Sequence of chain 1.C:
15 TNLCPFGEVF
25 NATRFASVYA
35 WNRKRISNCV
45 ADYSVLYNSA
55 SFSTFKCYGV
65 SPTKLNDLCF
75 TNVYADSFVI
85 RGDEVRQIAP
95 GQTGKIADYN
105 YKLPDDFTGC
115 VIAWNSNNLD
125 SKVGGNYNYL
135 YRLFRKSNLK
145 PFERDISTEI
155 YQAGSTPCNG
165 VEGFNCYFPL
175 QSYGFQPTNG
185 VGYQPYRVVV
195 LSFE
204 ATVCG

The protein below binds the small molecule below.
Small molecule (SMILES): CC(=O)N[C@H]1[C@H](O[C@H]2[C@H](O)[C@@H](NC(C)=O)CO[C@@H]2CO)O[C@H](CO)[C@@H](O)[C@@H]1O

Binding-site contacts:
Ligand atom N2 contacts residue ASN25 of chain 1.C at 2.9 Å (h-bond).
Ligand atom N2 contacts residue GLY21 of chain 1.C at 4.1 Å.
Ligand atom C5 contacts residue ASN25 of chain 1.C at 3.6 Å.
Ligand atom C7 contacts residue ASN25 of chain 1.C at 4.0 Å.
Ligand atom C8 contacts residue GLY21 of chain 1.C at 3.6 Å.
Ligand atom C3 contacts residue ASN25 of chain 1.C at 3.8 Å.
Ligand atom C7 contacts residue GLY21 of chain 1.C at 3.5 Å.
Ligand atom O7 contacts residue ASN25 of chain 1.C at 4.5 Å.
Ligand atom C7 contacts residue PHE20 of chain 1.C at 4.4 Å (hydrophobic).
Ligand atom O5 contacts residue ASN25 of chain 1.C at 2.3 Å (h-bond).
Ligand atom C1 contacts residue ASN25 of chain 1.C at 1.4 Å.
Ligand atom C4 contacts residue ASN25 of chain 1.C at 4.2 Å.
Ligand atom O7 contacts residue GLY21 of chain 1.C at 3.6 Å.
Ligand atom C8 contacts residue PHE20 of chain 1.C at 3.6 Å (hydrophobic).
Ligand atom C8 contacts residue LEU50 of chain 1.C at 3.9 Å (hydrophobic).
Ligand atom C2 contacts residue ASN25 of chain 1.C at 2.4 Å.
Ligand atom N2 contacts residue PHE24 of chain 1.C at 4.4 Å.
Ligand atom C8 contacts residue PHE24 of chain 1.C at 3.8 Å (hydrophobic).